Sequence of chain 1.A:
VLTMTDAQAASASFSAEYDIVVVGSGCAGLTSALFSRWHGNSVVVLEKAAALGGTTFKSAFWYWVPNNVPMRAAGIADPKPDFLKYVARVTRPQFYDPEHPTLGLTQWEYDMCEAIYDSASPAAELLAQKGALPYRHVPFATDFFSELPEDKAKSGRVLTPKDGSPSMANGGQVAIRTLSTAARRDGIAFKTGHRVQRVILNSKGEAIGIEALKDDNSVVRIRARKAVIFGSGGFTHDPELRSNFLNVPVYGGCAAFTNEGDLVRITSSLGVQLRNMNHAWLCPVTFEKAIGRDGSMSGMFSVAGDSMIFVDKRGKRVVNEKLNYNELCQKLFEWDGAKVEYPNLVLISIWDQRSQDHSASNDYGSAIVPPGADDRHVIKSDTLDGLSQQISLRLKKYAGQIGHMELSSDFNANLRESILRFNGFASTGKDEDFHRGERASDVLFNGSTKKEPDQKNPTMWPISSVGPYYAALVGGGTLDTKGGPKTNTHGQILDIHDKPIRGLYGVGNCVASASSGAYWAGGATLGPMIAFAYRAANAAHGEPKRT

A protein and the small-molecule ligand that binds it are described below.
Small molecule (SMILES): O=C1C=CCCC1

Binding-site contacts:
Ligand atom O1 contacts residue GLY574 of chain 1.A at 2.9 Å (h-bond).
Ligand atom C1 contacts residue TYR570 of chain 1.A at 3.4 Å (hydrophobic).
Ligand atom C3 contacts residue PHE496 of chain 1.A at 3.9 Å (hydrophobic).
Ligand atom C2 contacts residue GLY574 of chain 1.A at 4.0 Å.
Ligand atom C5 contacts residue FAD1 of chain 1.C at 3.3 Å.
Ligand atom C5 contacts residue LEU530 of chain 1.A at 4.4 Å (hydrophobic).
Ligand atom C6 contacts residue LEU530 of chain 1.A at 3.9 Å (hydrophobic).
Ligand atom O1 contacts residue TYR570 of chain 1.A at 2.7 Å (h-bond).
Ligand atom C4 contacts residue FAD1 of chain 1.C at 3.9 Å.
Ligand atom C4 contacts residue PHE352 of chain 1.A at 3.7 Å (hydrophobic).
Ligand atom C2 contacts residue FAD1 of chain 1.C at 3.6 Å.
Ligand atom C2 contacts residue PHE496 of chain 1.A at 4.3 Å (hydrophobic).
Ligand atom C6 contacts residue FAD1 of chain 1.C at 3.2 Å.
Ligand atom C4 contacts residue PHE496 of chain 1.A at 4.3 Å (hydrophobic).
Ligand atom C3 contacts residue TYR376 of chain 1.A at 4.3 Å (hydrophobic).
Ligand atom C4 contacts residue TYR376 of chain 1.A at 4.3 Å (hydrophobic).
Ligand atom C2 contacts residue TRP113 of chain 1.A at 3.8 Å (hydrophobic).
Ligand atom C5 contacts residue TYR376 of chain 1.A at 3.8 Å (hydrophobic).
Ligand atom C6 contacts residue TYR376 of chain 1.A at 3.2 Å (hydrophobic).
Ligand atom O1 contacts residue ALA572 of chain 1.A at 4.3 Å.
Ligand atom C1 contacts residue FAD1 of chain 1.C at 3.3 Å.
Ligand atom C5 contacts residue PHE352 of chain 1.A at 3.5 Å (hydrophobic).
Ligand atom C3 contacts residue ALA111 of chain 1.A at 4.5 Å (hydrophobic).
Ligand atom O1 contacts residue ALA575 of chain 1.A at 4.4 Å.
Ligand atom C1 contacts residue GLY573 of chain 1.A at 4.0 Å.
Ligand atom C1 contacts residue GLY574 of chain 1.A at 3.9 Å.
Ligand atom C3 contacts residue FAD1 of chain 1.C at 3.8 Å.
Ligand atom O1 contacts residue FAD1 of chain 1.C at 3.2 Å (h-bond).
Ligand atom C6 contacts residue TYR570 of chain 1.A at 3.2 Å (hydrophobic).
Ligand atom C3 contacts residue TYR415 of chain 1.A at 4.1 Å (hydrophobic).
Ligand atom O1 contacts residue GLY573 of chain 1.A at 3.5 Å.
Ligand atom C3 contacts residue TRP113 of chain 1.A at 3.8 Å (hydrophobic).
Ligand atom C2 contacts residue TYR376 of chain 1.A at 3.7 Å (hydrophobic).
Ligand atom O1 contacts residue TYR376 of chain 1.A at 3.3 Å (h-bond).
Ligand atom C1 contacts residue TYR376 of chain 1.A at 3.1 Å (hydrophobic).
Ligand atom C6 contacts residue PHE352 of chain 1.A at 4.5 Å (hydrophobic).
Ligand atom C2 contacts residue GLY573 of chain 1.A at 3.8 Å.
Ligand atom C4 contacts residue TYR415 of chain 1.A at 3.9 Å (hydrophobic).